Sequence of chain 1.A:
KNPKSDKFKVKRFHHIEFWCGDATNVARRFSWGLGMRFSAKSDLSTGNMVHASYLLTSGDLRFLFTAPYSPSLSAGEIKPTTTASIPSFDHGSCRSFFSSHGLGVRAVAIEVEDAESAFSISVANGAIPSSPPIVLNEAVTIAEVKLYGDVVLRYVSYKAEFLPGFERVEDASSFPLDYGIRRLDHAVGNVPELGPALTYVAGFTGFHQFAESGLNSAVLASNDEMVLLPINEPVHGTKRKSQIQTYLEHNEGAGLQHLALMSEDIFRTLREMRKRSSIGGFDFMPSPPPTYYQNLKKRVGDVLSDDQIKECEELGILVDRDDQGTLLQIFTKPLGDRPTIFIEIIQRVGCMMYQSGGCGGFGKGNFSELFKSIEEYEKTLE

This small molecule binds to this protein.
Small molecule (SMILES): Cc1c(C(=O)C2=C(O)CCCC2=O)ccc2c1c(=O)n(CC#C[Si](C)(C)C)c(=O)n2C

Binding-site contacts:
Ligand atom C31 contacts residue ARG290 of chain 1.A at 3.4 Å.
Ligand atom C8 contacts residue PHE419 of chain 1.A at 3.7 Å (hydrophobic).
Ligand atom C29 contacts residue ARG290 of chain 1.A at 3.6 Å.
Ligand atom O10 contacts residue PHE381 of chain 1.A at 3.6 Å.
Ligand atom C11 contacts residue PHE419 of chain 1.A at 3.7 Å (hydrophobic).
Ligand atom O10 contacts residue CO1 of chain 1.B at 2.0 Å.
Ligand atom C8 contacts residue CO1 of chain 1.B at 3.1 Å.
Ligand atom C6 contacts residue PHE381 of chain 1.A at 3.2 Å (hydrophobic).
Ligand atom C21 contacts residue PHE381 of chain 1.A at 3.6 Å (hydrophobic).
Ligand atom C3 contacts residue PHE424 of chain 1.A at 3.7 Å (hydrophobic).
Ligand atom C4 contacts residue PHE381 of chain 1.A at 3.2 Å (hydrophobic).
Ligand atom N18 contacts residue PHE381 of chain 1.A at 3.5 Å.
Ligand atom O16 contacts residue HIS308 of chain 1.A at 3.2 Å (h-bond).
Ligand atom O23 contacts residue LEU427 of chain 1.A at 3.7 Å.
Ligand atom O10 contacts residue HIS308 of chain 1.A at 3.0 Å (h-bond).
Ligand atom C5 contacts residue PHE381 of chain 1.A at 3.2 Å (hydrophobic).
Ligand atom C13 contacts residue SER267 of chain 1.A at 3.4 Å.
Ligand atom C3 contacts residue GLY420 of chain 1.A at 3.6 Å.
Ligand atom C11 contacts residue CO1 of chain 1.B at 3.2 Å.
Ligand atom C7 contacts residue PHE381 of chain 1.A at 3.5 Å (hydrophobic).
Ligand atom O16 contacts residue HIS226 of chain 1.A at 3.0 Å (h-bond).
Ligand atom C8 contacts residue HIS308 of chain 1.A at 3.6 Å.
Ligand atom C11 contacts residue HIS308 of chain 1.A at 3.7 Å.
Ligand atom O16 contacts residue CO1 of chain 1.B at 2.0 Å.
Ligand atom O16 contacts residue PHE419 of chain 1.A at 3.7 Å.
Ligand atom C14 contacts residue SER267 of chain 1.A at 3.6 Å.
Ligand atom C2 contacts residue PHE419 of chain 1.A at 3.4 Å (hydrophobic).
Ligand atom C9 contacts residue CO1 of chain 1.B at 3.6 Å.
Ligand atom C7 contacts residue HIS308 of chain 1.A at 3.5 Å.
Ligand atom C7 contacts residue PHE392 of chain 1.A at 3.7 Å (hydrophobic).
Ligand atom O17 contacts residue PHE424 of chain 1.A at 3.5 Å.
Ligand atom O22 contacts residue PHE392 of chain 1.A at 3.7 Å.
Ligand atom C2 contacts residue PHE381 of chain 1.A at 3.6 Å (hydrophobic).
Ligand atom C14 contacts residue ASN282 of chain 1.A at 3.5 Å.
Ligand atom C3 contacts residue PHE381 of chain 1.A at 3.6 Å (hydrophobic).
Ligand atom C24 contacts residue ASN423 of chain 1.A at 3.6 Å.
Ligand atom O10 contacts residue GLU394 of chain 1.A at 3.2 Å (salt-bridge).
Ligand atom C1 contacts residue PHE381 of chain 1.A at 3.4 Å (hydrophobic).
Ligand atom C4 contacts residue PHE424 of chain 1.A at 3.7 Å (hydrophobic).
Ligand atom C12 contacts residue PRO280 of chain 1.A at 3.6 Å (hydrophobic).